A protein and the small-molecule ligand that binds it are described below.
Small molecule (SMILES): NC(=[NH2+])c1ccc2[nH]c(-c3cccc(-c4ccccc4)c3[O-])cc2c1

Binding-site contacts:
Ligand atom C1 contacts residue CYS173 of chain 1.A at 3.8 Å (hydrophobic).
Ligand atom O6' contacts residue HIS40 of chain 1.A at 3.0 Å (h-bond).
Ligand atom C7 contacts residue ASP171 of chain 1.A at 3.5 Å.
Ligand atom C4B contacts residue HIS40 of chain 1.A at 3.2 Å.
Ligand atom O6' contacts residue SER177 of chain 1.A at 2.1 Å (h-bond).
Ligand atom N1 contacts residue SER172 of chain 1.A at 3.5 Å (h-bond).
Ligand atom C6 contacts residue GLY196 of chain 1.A at 3.9 Å.
Ligand atom C1 contacts residue TRP193 of chain 1.A at 3.9 Å (hydrophobic).
Ligand atom C6' contacts residue SER177 of chain 1.A at 3.4 Å.
Ligand atom CN4 contacts residue GLN174 of chain 1.A at 3.7 Å.
Ligand atom C2 contacts residue VAL191 of chain 1.A at 3.7 Å (hydrophobic).
Ligand atom C7 contacts residue GLY194 of chain 1.A at 3.8 Å.
Ligand atom N1 contacts residue GLY196 of chain 1.A at 2.7 Å (h-bond).
Ligand atom C1' contacts residue GLN174 of chain 1.A at 3.6 Å.
Ligand atom N2 contacts residue TRP193 of chain 1.A at 3.8 Å.
Ligand atom N3 contacts residue SER177 of chain 1.A at 2.6 Å (h-bond).
Ligand atom C5 contacts residue CYS173 of chain 1.A at 3.8 Å (hydrophobic).
Ligand atom C7 contacts residue SER172 of chain 1.A at 3.2 Å.
Ligand atom C3' contacts residue GLN174 of chain 1.A at 3.6 Å.
Ligand atom N1 contacts residue ASP171 of chain 1.A at 2.9 Å (salt-bridge).
Ligand atom C5B contacts residue HIS40 of chain 1.A at 3.6 Å.
Ligand atom C1 contacts residue SER172 of chain 1.A at 3.7 Å.
Ligand atom N3 contacts residue GLN174 of chain 1.A at 3.8 Å.
Ligand atom N2 contacts residue GLY204 of chain 1.A at 3.5 Å.
Ligand atom N1 contacts residue GLY194 of chain 1.A at 3.6 Å.
Ligand atom C5 contacts residue GLN174 of chain 1.A at 3.7 Å.
Ligand atom C6 contacts residue CYS173 of chain 1.A at 3.9 Å (hydrophobic).
Ligand atom N2 contacts residue ASP171 of chain 1.A at 3.0 Å (salt-bridge).
Ligand atom N1 contacts residue CYS197 of chain 1.A at 3.8 Å.
Ligand atom C4 contacts residue CYS173 of chain 1.A at 3.8 Å (hydrophobic).
Ligand atom C2' contacts residue GLN174 of chain 1.A at 3.4 Å.
Ligand atom C4 contacts residue SER177 of chain 1.A at 3.3 Å.
Ligand atom N2 contacts residue SER172 of chain 1.A at 2.9 Å (h-bond).
Ligand atom C3 contacts residue SER177 of chain 1.A at 3.6 Å.
Ligand atom C8 contacts residue SER177 of chain 1.A at 3.6 Å.
Ligand atom C3 contacts residue CYS173 of chain 1.A at 3.8 Å (hydrophobic).
Ligand atom C3 contacts residue VAL191 of chain 1.A at 3.5 Å (hydrophobic).
Ligand atom C8 contacts residue GLN174 of chain 1.A at 3.5 Å.
Ligand atom C3B contacts residue CYS25 of chain 1.A at 3.4 Å (hydrophobic).
Ligand atom C2 contacts residue SER172 of chain 1.A at 3.6 Å.

Sequence of chain 1.A:
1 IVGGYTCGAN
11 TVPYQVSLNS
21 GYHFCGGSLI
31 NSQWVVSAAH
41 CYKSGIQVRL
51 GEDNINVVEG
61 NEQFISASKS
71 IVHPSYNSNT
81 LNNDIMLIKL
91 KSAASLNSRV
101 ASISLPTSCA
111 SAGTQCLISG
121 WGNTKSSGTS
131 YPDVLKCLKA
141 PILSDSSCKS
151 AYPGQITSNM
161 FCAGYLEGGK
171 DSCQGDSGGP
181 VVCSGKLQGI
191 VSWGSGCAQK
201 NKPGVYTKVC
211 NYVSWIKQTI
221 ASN